The small molecule below binds the protein below.
Small molecule (SMILES): CC(=O)N[C@@H]1[C@@H](O)[C@H](O)[C@@H](CO)O[C@H]1O

Sequence of chain 12.A:
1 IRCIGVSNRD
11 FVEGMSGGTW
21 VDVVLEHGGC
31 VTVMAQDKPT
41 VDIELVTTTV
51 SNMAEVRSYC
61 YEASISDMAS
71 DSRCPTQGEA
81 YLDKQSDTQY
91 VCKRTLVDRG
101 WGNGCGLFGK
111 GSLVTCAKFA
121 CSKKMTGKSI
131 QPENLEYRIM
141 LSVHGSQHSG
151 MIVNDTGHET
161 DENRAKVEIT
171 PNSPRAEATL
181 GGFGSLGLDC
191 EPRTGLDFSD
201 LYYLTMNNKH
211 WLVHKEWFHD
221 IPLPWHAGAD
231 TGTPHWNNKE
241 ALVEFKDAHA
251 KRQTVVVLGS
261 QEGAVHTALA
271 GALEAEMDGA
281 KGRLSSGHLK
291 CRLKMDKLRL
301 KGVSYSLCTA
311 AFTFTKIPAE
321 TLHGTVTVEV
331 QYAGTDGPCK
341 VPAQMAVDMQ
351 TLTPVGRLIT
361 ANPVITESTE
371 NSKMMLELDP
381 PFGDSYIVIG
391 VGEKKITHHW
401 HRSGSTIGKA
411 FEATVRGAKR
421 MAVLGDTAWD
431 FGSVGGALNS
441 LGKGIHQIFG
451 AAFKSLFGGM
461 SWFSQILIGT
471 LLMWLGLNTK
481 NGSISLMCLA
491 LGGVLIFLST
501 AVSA

Binding-site contacts:
Ligand atom C5 contacts residue ASN154 of chain 12.A at 3.8 Å.
Ligand atom C2 contacts residue ASN154 of chain 12.A at 2.5 Å.
Ligand atom O5 contacts residue HIS158 of chain 12.A at 3.8 Å.
Ligand atom O3 contacts residue THR160 of chain 12.A at 4.3 Å.
Ligand atom C1 contacts residue ASN154 of chain 12.A at 1.6 Å.
Ligand atom O5 contacts residue THR160 of chain 12.A at 3.2 Å.
Ligand atom O5 contacts residue ASN154 of chain 12.A at 2.4 Å (h-bond).
Ligand atom C8 contacts residue ILE152 of chain 12.A at 4.3 Å (hydrophobic).
Ligand atom C3 contacts residue ASN154 of chain 12.A at 3.9 Å.
Ligand atom C1 contacts residue THR160 of chain 12.A at 3.0 Å.
Ligand atom C6 contacts residue HIS158 of chain 12.A at 4.0 Å.
Ligand atom N2 contacts residue ASN154 of chain 12.A at 3.0 Å (h-bond).
Ligand atom C3 contacts residue THR160 of chain 12.A at 3.9 Å.
Ligand atom O6 contacts residue HIS158 of chain 12.A at 3.4 Å (h-bond).
Ligand atom C8 contacts residue ASN154 of chain 12.A at 4.1 Å.
Ligand atom C5 contacts residue THR160 of chain 12.A at 3.7 Å.
Ligand atom C8 contacts residue VAL153 of chain 12.A at 4.4 Å (hydrophobic).
Ligand atom C2 contacts residue THR160 of chain 12.A at 2.7 Å.
Ligand atom C4 contacts residue ASN154 of chain 12.A at 4.3 Å.
Ligand atom N2 contacts residue THR160 of chain 12.A at 3.5 Å.
Ligand atom C7 contacts residue THR160 of chain 12.A at 3.4 Å.
Ligand atom O7 contacts residue ASP161 of chain 12.A at 3.7 Å.
Ligand atom C6 contacts residue THR160 of chain 12.A at 3.7 Å.
Ligand atom O7 contacts residue ASN154 of chain 12.A at 2.7 Å (h-bond).
Ligand atom C4 contacts residue THR160 of chain 12.A at 3.6 Å.
Ligand atom C7 contacts residue ASN154 of chain 12.A at 3.0 Å.
Ligand atom O7 contacts residue THR160 of chain 12.A at 2.5 Å.